Sequence of chain 1.B:
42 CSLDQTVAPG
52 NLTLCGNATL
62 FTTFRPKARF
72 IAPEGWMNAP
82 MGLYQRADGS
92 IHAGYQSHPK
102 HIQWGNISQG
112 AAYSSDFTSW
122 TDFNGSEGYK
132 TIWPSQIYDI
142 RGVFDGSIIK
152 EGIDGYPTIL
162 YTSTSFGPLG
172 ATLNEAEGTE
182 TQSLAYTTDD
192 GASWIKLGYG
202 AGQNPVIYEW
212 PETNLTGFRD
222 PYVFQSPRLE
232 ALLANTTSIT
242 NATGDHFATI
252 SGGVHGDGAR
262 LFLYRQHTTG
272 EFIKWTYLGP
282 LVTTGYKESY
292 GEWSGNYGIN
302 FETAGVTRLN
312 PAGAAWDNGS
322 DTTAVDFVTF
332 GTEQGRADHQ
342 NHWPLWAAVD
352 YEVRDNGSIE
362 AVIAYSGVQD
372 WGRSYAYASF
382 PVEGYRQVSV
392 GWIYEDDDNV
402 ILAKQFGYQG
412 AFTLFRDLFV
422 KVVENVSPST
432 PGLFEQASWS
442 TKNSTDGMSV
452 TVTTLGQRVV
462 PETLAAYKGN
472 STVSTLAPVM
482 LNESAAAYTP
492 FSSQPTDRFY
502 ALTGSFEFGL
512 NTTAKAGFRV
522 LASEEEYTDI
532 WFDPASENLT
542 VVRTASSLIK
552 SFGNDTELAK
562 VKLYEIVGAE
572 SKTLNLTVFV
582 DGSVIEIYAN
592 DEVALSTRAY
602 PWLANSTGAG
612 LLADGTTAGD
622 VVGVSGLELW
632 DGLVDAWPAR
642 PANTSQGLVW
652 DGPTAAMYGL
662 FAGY

The protein below binds the small molecule below.
Small molecule (SMILES): CC(=O)N[C@@H]1[C@@H](O)[C@H](O)[C@@H](CO)O[C@H]1O

Binding-site contacts:
Ligand atom N2 contacts residue THR60 of chain 1.B at 4.2 Å.
Ligand atom C4 contacts residue ASN644 of chain 1.B at 4.2 Å.
Ligand atom N2 contacts residue ALA59 of chain 1.B at 2.9 Å (h-bond).
Ligand atom C6 contacts residue SER646 of chain 1.B at 3.8 Å.
Ligand atom O5 contacts residue SER646 of chain 1.B at 3.7 Å.
Ligand atom C5 contacts residue ALA59 of chain 1.B at 4.5 Å (hydrophobic).
Ligand atom C7 contacts residue ALA59 of chain 1.B at 3.7 Å (hydrophobic).
Ligand atom C5 contacts residue SER646 of chain 1.B at 3.6 Å.
Ligand atom O4 contacts residue ASN58 of chain 1.B at 3.9 Å.
Ligand atom O3 contacts residue ASN58 of chain 1.B at 4.1 Å.
Ligand atom C1 contacts residue ALA59 of chain 1.B at 4.1 Å (hydrophobic).
Ligand atom C8 contacts residue ALA59 of chain 1.B at 3.7 Å (hydrophobic).
Ligand atom C6 contacts residue GLY648 of chain 1.B at 4.1 Å.
Ligand atom O6 contacts residue SER646 of chain 1.B at 4.4 Å.
Ligand atom O3 contacts residue THR60 of chain 1.B at 4.3 Å.
Ligand atom C8 contacts residue PHE62 of chain 1.B at 4.4 Å (hydrophobic).
Ligand atom C2 contacts residue ASN644 of chain 1.B at 2.5 Å.
Ligand atom C8 contacts residue THR60 of chain 1.B at 3.4 Å.
Ligand atom N2 contacts residue ASN644 of chain 1.B at 2.9 Å (h-bond).
Ligand atom O3 contacts residue ALA59 of chain 1.B at 4.3 Å.
Ligand atom C3 contacts residue ALA59 of chain 1.B at 3.7 Å (hydrophobic).
Ligand atom C1 contacts residue SER646 of chain 1.B at 3.9 Å.
Ligand atom O7 contacts residue ASN644 of chain 1.B at 3.1 Å (h-bond).
Ligand atom C5 contacts residue ASN644 of chain 1.B at 3.6 Å.
Ligand atom C1 contacts residue ASN644 of chain 1.B at 1.4 Å.
Ligand atom C7 contacts residue ASN644 of chain 1.B at 3.2 Å.
Ligand atom C3 contacts residue ASN644 of chain 1.B at 3.8 Å.
Ligand atom C2 contacts residue ALA59 of chain 1.B at 3.7 Å (hydrophobic).
Ligand atom C3 contacts residue ASN58 of chain 1.B at 4.0 Å.
Ligand atom O5 contacts residue ASN644 of chain 1.B at 2.3 Å (h-bond).
Ligand atom C8 contacts residue ASN644 of chain 1.B at 4.4 Å.